The small molecule below binds the protein below.
Small molecule (SMILES): CC(=O)N[C@H]1[C@H](O[C@H]2[C@H](O)[C@@H](NC(C)=O)CO[C@@H]2CO)O[C@H](CO)[C@@H](O[C@@H]2O[C@H](CO)[C@@H](O)[C@H](O)[C@@H]2O)[C@@H]1O

Sequence of chain 1.G:
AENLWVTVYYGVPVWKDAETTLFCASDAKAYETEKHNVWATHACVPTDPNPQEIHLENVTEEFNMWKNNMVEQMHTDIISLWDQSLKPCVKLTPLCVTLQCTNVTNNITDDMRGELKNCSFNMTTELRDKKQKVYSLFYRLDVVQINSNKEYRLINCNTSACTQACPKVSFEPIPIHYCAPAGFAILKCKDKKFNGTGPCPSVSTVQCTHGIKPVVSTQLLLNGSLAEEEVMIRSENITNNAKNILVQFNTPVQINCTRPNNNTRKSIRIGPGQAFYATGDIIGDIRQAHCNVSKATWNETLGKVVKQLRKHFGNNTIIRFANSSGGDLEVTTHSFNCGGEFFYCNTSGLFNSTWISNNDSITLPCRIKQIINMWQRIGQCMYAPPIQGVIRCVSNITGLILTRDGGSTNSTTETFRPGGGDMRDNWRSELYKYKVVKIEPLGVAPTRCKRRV

Binding-site contacts:
Ligand atom O5 contacts residue ASN122 of chain 1.G at 2.3 Å (h-bond).
Ligand atom C3 contacts residue ASN122 of chain 1.G at 3.9 Å.
Ligand atom C7 contacts residue LYS133 of chain 1.G at 4.2 Å.
Ligand atom C4 contacts residue ASN122 of chain 1.G at 4.3 Å.
Ligand atom C8 contacts residue PHE121 of chain 1.G at 4.4 Å (hydrophobic).
Ligand atom O3 contacts residue GLN100 of chain 1.G at 4.4 Å.
Ligand atom C6 contacts residue LYS131 of chain 1.G at 3.5 Å.
Ligand atom C8 contacts residue SER120 of chain 1.G at 3.5 Å.
Ligand atom C5 contacts residue LYS131 of chain 1.G at 4.2 Å.
Ligand atom C1 contacts residue ASN122 of chain 1.G at 1.4 Å.
Ligand atom O7 contacts residue LYS133 of chain 1.G at 3.5 Å.
Ligand atom C8 contacts residue LYS133 of chain 1.G at 4.1 Å.
Ligand atom O6 contacts residue LYS131 of chain 1.G at 4.3 Å.
Ligand atom C7 contacts residue ASN122 of chain 1.G at 3.9 Å.
Ligand atom C8 contacts residue GLN100 of chain 1.G at 3.8 Å.
Ligand atom N2 contacts residue ASN122 of chain 1.G at 3.2 Å (h-bond).
Ligand atom O5 contacts residue LYS131 of chain 1.G at 4.0 Å.
Ligand atom N2 contacts residue GLN100 of chain 1.G at 4.4 Å.
Ligand atom O7 contacts residue ASN122 of chain 1.G at 4.1 Å.
Ligand atom C2 contacts residue ASN122 of chain 1.G at 2.6 Å.
Ligand atom C5 contacts residue ASN122 of chain 1.G at 3.6 Å.